This protein binds this small molecule.
Small molecule (SMILES): CC(=O)N[C@H]1[C@H](O[C@H]2[C@H](O)[C@@H](NC(C)=O)CO[C@@H]2CO)O[C@H](CO)[C@@H](O)[C@@H]1O

Binding-site contacts:
Ligand atom C4 contacts residue PRO355 of chain 1.C at 4.1 Å (hydrophobic).
Ligand atom C5 contacts residue ASN412 of chain 1.C at 3.7 Å.
Ligand atom C6 contacts residue PRO355 of chain 1.C at 4.1 Å (hydrophobic).
Ligand atom C3 contacts residue GLU442 of chain 1.C at 4.2 Å.
Ligand atom C2 contacts residue ASN412 of chain 1.C at 2.6 Å.
Ligand atom N2 contacts residue ASN412 of chain 1.C at 3.1 Å (h-bond).
Ligand atom O6 contacts residue GLY356 of chain 1.C at 3.5 Å (h-bond).
Ligand atom O6 contacts residue HIS354 of chain 1.C at 3.5 Å (h-bond).
Ligand atom C7 contacts residue GLU442 of chain 1.C at 3.0 Å.
Ligand atom C4 contacts residue ASN412 of chain 1.C at 4.3 Å.
Ligand atom O7 contacts residue ASN412 of chain 1.C at 3.2 Å (h-bond).
Ligand atom C5 contacts residue PRO355 of chain 1.C at 4.3 Å (hydrophobic).
Ligand atom C1 contacts residue GLU442 of chain 1.C at 3.1 Å.
Ligand atom N2 contacts residue GLU442 of chain 1.C at 2.4 Å (salt-bridge).
Ligand atom C8 contacts residue GLU442 of chain 1.C at 4.0 Å.
Ligand atom O5 contacts residue ASN412 of chain 1.C at 2.4 Å (h-bond).
Ligand atom C1 contacts residue ASN412 of chain 1.C at 1.4 Å.
Ligand atom O6 contacts residue ASN412 of chain 1.C at 4.4 Å.
Ligand atom O6 contacts residue LYS415 of chain 1.C at 4.2 Å.
Ligand atom C6 contacts residue GLY356 of chain 1.C at 3.8 Å.
Ligand atom O5 contacts residue PRO355 of chain 1.C at 4.2 Å.
Ligand atom O6 contacts residue PRO355 of chain 1.C at 4.1 Å.
Ligand atom O7 contacts residue GLU442 of chain 1.C at 3.3 Å (salt-bridge).
Ligand atom C2 contacts residue GLU442 of chain 1.C at 3.3 Å.
Ligand atom C7 contacts residue ASN412 of chain 1.C at 3.5 Å.
Ligand atom C3 contacts residue ASN412 of chain 1.C at 3.9 Å.

Sequence of chain 1.C:
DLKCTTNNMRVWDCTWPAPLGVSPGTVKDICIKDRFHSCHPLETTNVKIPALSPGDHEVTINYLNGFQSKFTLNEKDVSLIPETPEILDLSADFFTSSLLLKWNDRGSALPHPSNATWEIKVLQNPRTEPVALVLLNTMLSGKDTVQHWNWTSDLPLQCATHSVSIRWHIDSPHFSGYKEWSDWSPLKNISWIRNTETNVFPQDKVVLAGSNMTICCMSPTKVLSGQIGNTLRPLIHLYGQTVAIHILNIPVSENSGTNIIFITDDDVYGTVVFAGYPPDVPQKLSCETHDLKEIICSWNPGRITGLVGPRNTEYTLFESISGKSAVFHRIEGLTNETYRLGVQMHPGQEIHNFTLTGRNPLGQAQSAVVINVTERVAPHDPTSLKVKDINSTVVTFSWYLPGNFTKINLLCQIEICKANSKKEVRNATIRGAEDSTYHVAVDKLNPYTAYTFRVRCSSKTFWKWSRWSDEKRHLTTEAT